Sequence of chain 1.E:
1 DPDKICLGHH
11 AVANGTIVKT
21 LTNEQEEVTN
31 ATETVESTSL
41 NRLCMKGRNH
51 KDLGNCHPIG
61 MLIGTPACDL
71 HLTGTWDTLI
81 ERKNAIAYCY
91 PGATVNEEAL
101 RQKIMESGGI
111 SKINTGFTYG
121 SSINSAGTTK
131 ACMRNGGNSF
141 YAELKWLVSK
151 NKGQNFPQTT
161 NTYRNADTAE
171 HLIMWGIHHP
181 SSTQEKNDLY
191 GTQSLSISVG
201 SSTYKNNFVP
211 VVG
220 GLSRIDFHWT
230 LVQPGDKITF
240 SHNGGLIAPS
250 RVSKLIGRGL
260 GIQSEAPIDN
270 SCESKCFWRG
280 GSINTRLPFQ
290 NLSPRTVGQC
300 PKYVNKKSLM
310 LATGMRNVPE

Sequence of chain 1.F:
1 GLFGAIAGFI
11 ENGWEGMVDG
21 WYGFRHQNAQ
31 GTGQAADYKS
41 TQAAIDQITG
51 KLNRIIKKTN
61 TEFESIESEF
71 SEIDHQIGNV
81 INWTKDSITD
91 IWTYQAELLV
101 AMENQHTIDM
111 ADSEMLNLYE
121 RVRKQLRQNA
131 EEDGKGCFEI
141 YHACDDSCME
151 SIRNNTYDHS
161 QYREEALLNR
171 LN

The small molecule below binds the protein below.
Small molecule (SMILES): CC(=O)N[C@@H]1[C@@H](O)[C@H](O)[C@@H](CO)O[C@H]1O

Binding-site contacts:
Ligand atom C3 contacts residue ASN30 of chain 1.E at 3.3 Å.
Ligand atom C5 contacts residue ASN30 of chain 1.E at 3.6 Å.
Ligand atom C1 contacts residue ASN30 of chain 1.E at 1.4 Å.
Ligand atom O5 contacts residue ASN30 of chain 1.E at 2.3 Å (h-bond).
Ligand atom C4 contacts residue ASN30 of chain 1.E at 4.0 Å.
Ligand atom C2 contacts residue THR312 of chain 1.E at 4.1 Å.
Ligand atom N2 contacts residue THR312 of chain 1.E at 3.8 Å.
Ligand atom C7 contacts residue THR312 of chain 1.E at 4.3 Å.
Ligand atom C2 contacts residue ASN30 of chain 1.E at 2.4 Å.
Ligand atom O3 contacts residue ASN30 of chain 1.E at 3.0 Å (h-bond).
Ligand atom N2 contacts residue ASN30 of chain 1.E at 3.6 Å.
Ligand atom C8 contacts residue THR312 of chain 1.E at 4.4 Å.
Ligand atom C8 contacts residue LEU52 of chain 1.F at 3.5 Å (hydrophobic).
Ligand atom C1 contacts residue THR312 of chain 1.E at 3.8 Å.